The small molecule below binds the protein below.
Small molecule (SMILES): O=C(NCc1ccc2c(c1)OCO2)c1nnc(Cc2ccc(F)cc2Cl)o1

Sequence of chain 1.D:
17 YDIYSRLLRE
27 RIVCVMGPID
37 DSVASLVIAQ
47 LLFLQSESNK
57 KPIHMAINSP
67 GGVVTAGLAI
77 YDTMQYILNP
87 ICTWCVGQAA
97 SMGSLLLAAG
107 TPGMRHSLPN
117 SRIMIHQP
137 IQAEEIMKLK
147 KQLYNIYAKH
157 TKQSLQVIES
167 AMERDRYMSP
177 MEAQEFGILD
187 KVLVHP

Binding-site contacts:
Ligand atom C15 contacts residue TYR82 of chain 1.D at 4.1 Å (hydrophobic).
Ligand atom C03 contacts residue PHE49 of chain 1.D at 4.1 Å (hydrophobic).
Ligand atom C02 contacts residue ARG22 of chain 1.E at 3.9 Å.
Ligand atom C01 contacts residue SER52 of chain 1.D at 3.7 Å.
Ligand atom C01 contacts residue GLU26 of chain 1.E at 3.4 Å.
Ligand atom C07 contacts residue SER52 of chain 1.D at 4.1 Å.
Ligand atom C05 contacts residue LEU48 of chain 1.D at 3.5 Å (hydrophobic).
Ligand atom F22 contacts residue THR79 of chain 1.D at 3.9 Å.
Ligand atom O14 contacts residue LEU48 of chain 1.D at 3.5 Å.
Ligand atom C03 contacts residue GLU26 of chain 1.E at 4.2 Å.
Ligand atom C07 contacts residue LEU48 of chain 1.D at 3.2 Å (hydrophobic).
Ligand atom C16 contacts residue TRP90 of chain 1.E at 4.0 Å (hydrophobic).
Ligand atom C26 contacts residue GLU26 of chain 1.E at 4.0 Å.
Ligand atom O27 contacts residue GLU26 of chain 1.E at 3.0 Å (salt-bridge).
Ligand atom O25 contacts residue ARG22 of chain 1.E at 3.2 Å.
Ligand atom O27 contacts residue SER52 of chain 1.D at 3.9 Å.
Ligand atom C18 contacts residue LEU48 of chain 1.D at 4.0 Å (hydrophobic).
Ligand atom C05 contacts residue SER52 of chain 1.D at 4.1 Å.
Ligand atom C06 contacts residue GLU26 of chain 1.E at 3.5 Å.
Ligand atom O25 contacts residue PHE49 of chain 1.D at 4.1 Å.
Ligand atom F22 contacts residue ILE44 of chain 1.D at 3.7 Å.
Ligand atom C21 contacts residue TYR82 of chain 1.D at 3.4 Å (hydrophobic).
Ligand atom C20 contacts residue TYR82 of chain 1.D at 4.0 Å (hydrophobic).
Ligand atom C26 contacts residue ARG22 of chain 1.E at 4.1 Å.
Ligand atom N11 contacts residue ILE28 of chain 1.E at 3.8 Å.
Ligand atom C19 contacts residue LEU48 of chain 1.D at 4.2 Å (hydrophobic).
Ligand atom C06 contacts residue SER52 of chain 1.D at 3.4 Å.
Ligand atom C05 contacts residue GLU26 of chain 1.E at 4.1 Å.
Ligand atom C17 contacts residue TRP90 of chain 1.E at 4.0 Å (hydrophobic).
Ligand atom CL1 contacts residue TRP90 of chain 1.E at 3.7 Å.
Ligand atom C15 contacts residue TRP90 of chain 1.E at 3.7 Å (hydrophobic).
Ligand atom C09 contacts residue LEU48 of chain 1.D at 3.9 Å (hydrophobic).
Ligand atom C10 contacts residue LEU48 of chain 1.D at 4.0 Å (hydrophobic).
Ligand atom F22 contacts residue VAL92 of chain 1.E at 3.9 Å.
Ligand atom N08 contacts residue LEU48 of chain 1.D at 3.9 Å.
Ligand atom C04 contacts residue LEU48 of chain 1.D at 3.7 Å (hydrophobic).
Ligand atom C04 contacts residue PHE49 of chain 1.D at 4.0 Å (hydrophobic).
Ligand atom C02 contacts residue GLU26 of chain 1.E at 3.6 Å.
Ligand atom O25 contacts residue GLU26 of chain 1.E at 4.1 Å.
Ligand atom C17 contacts residue LEU48 of chain 1.D at 4.1 Å (hydrophobic).

Sequence of chain 1.E:
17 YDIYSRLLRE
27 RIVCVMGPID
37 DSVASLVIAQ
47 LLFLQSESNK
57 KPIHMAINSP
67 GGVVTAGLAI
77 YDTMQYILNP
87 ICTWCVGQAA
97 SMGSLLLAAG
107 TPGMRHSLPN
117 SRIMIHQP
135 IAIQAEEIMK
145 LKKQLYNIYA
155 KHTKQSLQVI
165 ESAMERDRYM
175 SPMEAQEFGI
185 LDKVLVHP